Sequence of chain 1.A:
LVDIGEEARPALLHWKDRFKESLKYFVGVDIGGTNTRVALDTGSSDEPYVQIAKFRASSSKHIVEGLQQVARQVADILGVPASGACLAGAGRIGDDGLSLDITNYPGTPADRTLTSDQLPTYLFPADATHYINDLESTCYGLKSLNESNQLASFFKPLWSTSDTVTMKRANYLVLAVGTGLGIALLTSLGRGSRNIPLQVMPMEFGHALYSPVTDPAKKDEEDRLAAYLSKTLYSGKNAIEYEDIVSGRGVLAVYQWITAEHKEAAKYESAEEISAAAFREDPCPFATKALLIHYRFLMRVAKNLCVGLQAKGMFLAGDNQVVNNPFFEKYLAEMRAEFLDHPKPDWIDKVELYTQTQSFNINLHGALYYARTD

A protein and the small-molecule ligand that binds it are described below.
Small molecule (SMILES): OC[C@H]1O[C@@H](O)[C@H](O)[C@@H](O)[C@@H]1O

Sequence of chain 1.B:
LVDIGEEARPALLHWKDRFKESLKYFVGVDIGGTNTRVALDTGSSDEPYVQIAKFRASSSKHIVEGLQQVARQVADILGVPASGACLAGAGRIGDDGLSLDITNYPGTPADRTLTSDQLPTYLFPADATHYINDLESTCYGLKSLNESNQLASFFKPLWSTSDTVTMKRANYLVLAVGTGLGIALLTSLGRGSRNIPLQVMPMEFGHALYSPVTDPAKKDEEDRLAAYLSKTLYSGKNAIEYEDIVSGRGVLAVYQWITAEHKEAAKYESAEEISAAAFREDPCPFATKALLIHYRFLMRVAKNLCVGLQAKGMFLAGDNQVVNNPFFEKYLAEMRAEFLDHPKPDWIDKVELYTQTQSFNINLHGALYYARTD

Binding-site contacts:
Ligand atom C2 contacts residue ALA112 of chain 1.A at 4.1 Å (hydrophobic).
Ligand atom O1 contacts residue GLU265 of chain 1.A at 2.6 Å (salt-bridge).
Ligand atom C2 contacts residue GLU226 of chain 1.A at 3.4 Å.
Ligand atom O3 contacts residue ALA112 of chain 1.A at 3.8 Å.
Ligand atom C6 contacts residue ASP156 of chain 1.A at 3.4 Å.
Ligand atom O2 contacts residue TRP369 of chain 1.B at 4.0 Å.
Ligand atom O4 contacts residue GLY204 of chain 1.A at 3.9 Å.
Ligand atom C5 contacts residue GLY204 of chain 1.A at 3.6 Å.
Ligand atom C4 contacts residue ALA112 of chain 1.A at 4.2 Å (hydrophobic).
Ligand atom C3 contacts residue GLU226 of chain 1.A at 3.3 Å.
Ligand atom O5 contacts residue LEU203 of chain 1.A at 4.0 Å.
Ligand atom O1 contacts residue THR125 of chain 1.A at 4.1 Å.
Ligand atom C4 contacts residue ASP156 of chain 1.A at 3.3 Å.
Ligand atom O3 contacts residue GLU226 of chain 1.A at 2.6 Å (salt-bridge).
Ligand atom O2 contacts residue HIS229 of chain 1.A at 2.9 Å (h-bond).
Ligand atom O2 contacts residue THR125 of chain 1.A at 2.7 Å (h-bond).
Ligand atom C4 contacts residue ASN155 of chain 1.A at 3.8 Å.
Ligand atom C6 contacts residue LEU203 of chain 1.A at 3.8 Å (hydrophobic).
Ligand atom O5 contacts residue GLY202 of chain 1.A at 3.7 Å.
Ligand atom C1 contacts residue GLU226 of chain 1.A at 4.2 Å.
Ligand atom C2 contacts residue HIS229 of chain 1.A at 3.7 Å.
Ligand atom C6 contacts residue GLY202 of chain 1.A at 3.9 Å.
Ligand atom O3 contacts residue ASN155 of chain 1.A at 2.9 Å (h-bond).
Ligand atom C1 contacts residue GLU265 of chain 1.A at 3.2 Å.
Ligand atom O6 contacts residue ASP156 of chain 1.A at 2.6 Å (salt-bridge).
Ligand atom O5 contacts residue GLU265 of chain 1.A at 3.6 Å.
Ligand atom O6 contacts residue ALA112 of chain 1.A at 3.5 Å.
Ligand atom O1 contacts residue ASN126 of chain 1.A at 3.2 Å (h-bond).
Ligand atom O4 contacts residue ASP156 of chain 1.A at 2.5 Å (salt-bridge).
Ligand atom O4 contacts residue ASN155 of chain 1.A at 3.1 Å (h-bond).
Ligand atom C1 contacts residue LEU203 of chain 1.A at 4.1 Å (hydrophobic).
Ligand atom O1 contacts residue HIS229 of chain 1.A at 2.9 Å (h-bond).
Ligand atom O2 contacts residue GLU226 of chain 1.A at 2.5 Å (salt-bridge).
Ligand atom C1 contacts residue HIS229 of chain 1.A at 3.4 Å.
Ligand atom O6 contacts residue THR201 of chain 1.A at 4.1 Å.
Ligand atom C6 contacts residue GLY204 of chain 1.A at 3.4 Å.
Ligand atom C5 contacts residue LEU203 of chain 1.A at 3.6 Å (hydrophobic).
Ligand atom C3 contacts residue ASN155 of chain 1.A at 3.8 Å.
Ligand atom O3 contacts residue GLY113 of chain 1.A at 3.3 Å (h-bond).
Ligand atom C2 contacts residue THR125 of chain 1.A at 3.5 Å.